Binding-site contacts:
Ligand atom N contacts residue GLU203 of chain 1.D at 2.7 Å (salt-bridge).
Ligand atom CG contacts residue LEU257 of chain 1.D at 4.0 Å (hydrophobic).
Ligand atom NB contacts residue HIS209 of chain 1.D at 4.0 Å.
Ligand atom C contacts residue MN1 of chain 1.W at 3.0 Å.
Ligand atom OE contacts residue TYR255 of chain 1.D at 3.0 Å (h-bond).
Ligand atom OE contacts residue MN1 of chain 1.W at 4.1 Å.
Ligand atom CG contacts residue TYR255 of chain 1.D at 3.9 Å (hydrophobic).
Ligand atom NB contacts residue GLN243 of chain 1.D at 3.5 Å (h-bond).
Ligand atom NB contacts residue GLU203 of chain 1.D at 2.7 Å (salt-bridge).
Ligand atom NE contacts residue GLU203 of chain 1.D at 3.7 Å.
Ligand atom OE contacts residue LEU257 of chain 1.D at 3.4 Å.
Ligand atom OE contacts residue TYR220 of chain 1.D at 3.7 Å.
Ligand atom CG contacts residue GLU203 of chain 1.D at 3.7 Å.
Ligand atom N contacts residue LEU199 of chain 1.D at 4.1 Å.
Ligand atom N contacts residue MET191 of chain 1.D at 3.2 Å.
Ligand atom CA contacts residue MET191 of chain 1.D at 3.7 Å (hydrophobic).
Ligand atom O contacts residue MN1 of chain 1.W at 2.1 Å.
Ligand atom CG contacts residue TYR220 of chain 1.D at 3.9 Å (hydrophobic).
Ligand atom O contacts residue HIS209 of chain 1.D at 3.0 Å (h-bond).
Ligand atom OE contacts residue MET191 of chain 1.D at 3.9 Å.
Ligand atom NE contacts residue MET237 of chain 1.D at 4.2 Å.
Ligand atom O contacts residue GLU203 of chain 1.D at 3.0 Å (salt-bridge).
Ligand atom CG contacts residue GLN243 of chain 1.D at 3.5 Å.
Ligand atom O contacts residue GLN243 of chain 1.D at 4.2 Å.
Ligand atom CA contacts residue MN1 of chain 1.W at 3.3 Å.
Ligand atom CG contacts residue MN1 of chain 1.W at 3.1 Å.
Ligand atom O contacts residue LYS259 of chain 1.D at 4.1 Å.
Ligand atom NB contacts residue MN1 of chain 1.W at 2.5 Å.
Ligand atom CA contacts residue GLU203 of chain 1.D at 3.3 Å.
Ligand atom NE contacts residue TYR220 of chain 1.D at 3.2 Å (h-bond).
Ligand atom OXT contacts residue MN1 of chain 1.W at 4.2 Å.
Ligand atom CA contacts residue LEU257 of chain 1.D at 4.0 Å (hydrophobic).
Ligand atom OXT contacts residue LYS259 of chain 1.D at 3.5 Å (salt-bridge).
Ligand atom C contacts residue HIS209 of chain 1.D at 3.9 Å.
Ligand atom C contacts residue GLU203 of chain 1.D at 3.6 Å.
Ligand atom N contacts residue PHE172 of chain 1.D at 4.1 Å.
Ligand atom O contacts residue HIS205 of chain 1.D at 3.6 Å (h-bond).
Ligand atom NE contacts residue GLN243 of chain 1.D at 2.8 Å (h-bond).
Ligand atom OXT contacts residue HIS189 of chain 1.D at 4.1 Å.
Ligand atom NE contacts residue MN1 of chain 1.W at 3.3 Å.

Sequence of chain 1.D:
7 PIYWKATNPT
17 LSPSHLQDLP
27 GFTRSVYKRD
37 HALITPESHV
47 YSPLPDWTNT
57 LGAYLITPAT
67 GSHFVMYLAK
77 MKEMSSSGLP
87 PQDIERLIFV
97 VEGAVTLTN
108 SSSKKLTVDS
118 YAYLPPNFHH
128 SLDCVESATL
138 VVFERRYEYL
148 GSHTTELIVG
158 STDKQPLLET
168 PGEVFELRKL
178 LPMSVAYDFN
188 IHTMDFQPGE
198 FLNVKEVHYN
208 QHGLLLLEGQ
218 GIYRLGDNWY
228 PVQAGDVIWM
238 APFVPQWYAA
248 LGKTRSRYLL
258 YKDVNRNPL

The small molecule below binds the protein below.
Small molecule (SMILES): NC(=O)N[C@H](N)C(=O)O